A protein and the small-molecule ligand that binds it are described below.
Small molecule (SMILES): CC(=O)N[C@H]1[C@H](O[C@H]2[C@H](O)[C@@H](NC(C)=O)CO[C@@H]2CO)O[C@H](CO)[C@@H](O[C@@H]2O[C@H](CO)[C@@H](O)[C@H](O)[C@@H]2O)[C@@H]1O

Binding-site contacts:
Ligand atom C1 contacts residue ASN118 of chain 1.H at 1.4 Å.
Ligand atom O4 contacts residue TYR135 of chain 1.H at 4.2 Å.
Ligand atom C4 contacts residue TYR135 of chain 1.H at 4.2 Å (hydrophobic).
Ligand atom O5 contacts residue TYR135 of chain 1.H at 4.0 Å.
Ligand atom O7 contacts residue THR105 of chain 1.H at 3.2 Å.
Ligand atom C3 contacts residue TYR135 of chain 1.H at 3.5 Å (hydrophobic).
Ligand atom C7 contacts residue THR105 of chain 1.H at 4.0 Å.
Ligand atom C7 contacts residue ASN118 of chain 1.H at 4.0 Å.
Ligand atom C8 contacts residue LEU137 of chain 1.H at 3.9 Å (hydrophobic).
Ligand atom C4 contacts residue ASN118 of chain 1.H at 4.3 Å.
Ligand atom O5 contacts residue ASN118 of chain 1.H at 2.4 Å (h-bond).
Ligand atom O3 contacts residue TYR135 of chain 1.H at 4.4 Å.
Ligand atom N2 contacts residue LEU137 of chain 1.H at 4.3 Å.
Ligand atom C8 contacts residue THR105 of chain 1.H at 4.2 Å.
Ligand atom N2 contacts residue ASN118 of chain 1.H at 2.9 Å (h-bond).
Ligand atom C6 contacts residue ASN118 of chain 1.H at 4.5 Å.
Ligand atom C2 contacts residue ASN118 of chain 1.H at 2.5 Å.
Ligand atom C3 contacts residue ASN118 of chain 1.H at 3.8 Å.
Ligand atom N2 contacts residue TYR135 of chain 1.H at 3.9 Å.
Ligand atom C2 contacts residue TYR135 of chain 1.H at 3.9 Å (hydrophobic).
Ligand atom C5 contacts residue TYR135 of chain 1.H at 3.8 Å (hydrophobic).
Ligand atom C8 contacts residue ASP290 of chain 1.H at 4.3 Å.
Ligand atom C8 contacts residue VAL104 of chain 1.H at 3.7 Å (hydrophobic).
Ligand atom C5 contacts residue ASN118 of chain 1.H at 3.7 Å.
Ligand atom C1 contacts residue TYR135 of chain 1.H at 3.5 Å (hydrophobic).

Sequence of chain 1.H:
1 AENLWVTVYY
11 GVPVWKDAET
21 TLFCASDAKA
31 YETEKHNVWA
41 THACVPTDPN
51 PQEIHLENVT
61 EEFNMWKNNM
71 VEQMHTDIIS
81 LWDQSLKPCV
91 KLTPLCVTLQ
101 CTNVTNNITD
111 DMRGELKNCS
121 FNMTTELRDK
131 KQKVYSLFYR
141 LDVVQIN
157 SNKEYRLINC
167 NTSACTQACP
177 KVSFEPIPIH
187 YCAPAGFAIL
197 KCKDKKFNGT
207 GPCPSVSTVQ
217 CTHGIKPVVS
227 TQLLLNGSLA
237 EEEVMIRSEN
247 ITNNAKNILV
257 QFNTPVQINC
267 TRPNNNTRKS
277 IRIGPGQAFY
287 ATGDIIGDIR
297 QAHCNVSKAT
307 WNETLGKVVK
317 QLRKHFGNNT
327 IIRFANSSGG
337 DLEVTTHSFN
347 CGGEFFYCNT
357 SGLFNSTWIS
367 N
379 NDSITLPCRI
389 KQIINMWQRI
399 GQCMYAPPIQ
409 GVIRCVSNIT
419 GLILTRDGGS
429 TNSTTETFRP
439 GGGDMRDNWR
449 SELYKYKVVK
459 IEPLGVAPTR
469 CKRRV